Binding-site contacts:
Ligand atom C14 contacts residue MET94 of chain 1.A at 3.8 Å (hydrophobic).
Ligand atom C13 contacts residue MET94 of chain 1.A at 3.6 Å (hydrophobic).
Ligand atom C10 contacts residue ASP185 of chain 1.A at 3.7 Å.
Ligand atom C1 contacts residue LEU103 of chain 1.A at 3.7 Å (hydrophobic).
Ligand atom C14 contacts residue LEU105 of chain 1.A at 3.7 Å (hydrophobic).
Ligand atom C10 contacts residue LYS73 of chain 1.A at 3.7 Å.
Ligand atom C13 contacts residue LEU105 of chain 1.A at 3.7 Å (hydrophobic).
Ligand atom C contacts residue LEU103 of chain 1.A at 3.3 Å (hydrophobic).
Ligand atom C3 contacts residue LEU103 of chain 1.A at 3.5 Å (hydrophobic).
Ligand atom N3 contacts residue ARG190 of chain 1.A at 2.9 Å (salt-bridge).
Ligand atom C17 contacts residue MET94 of chain 1.A at 3.4 Å (hydrophobic).
Ligand atom C13 contacts residue VAL118 of chain 1.A at 3.6 Å (hydrophobic).
Ligand atom C11 contacts residue ASP185 of chain 1.A at 3.5 Å.
Ligand atom N1 contacts residue ASP185 of chain 1.A at 2.8 Å (salt-bridge).
Ligand atom C12 contacts residue MET94 of chain 1.A at 3.5 Å (hydrophobic).
Ligand atom N2 contacts residue ARG190 of chain 1.A at 3.9 Å.
Ligand atom C14 contacts residue GLY91 of chain 1.A at 3.8 Å.
Ligand atom C12 contacts residue VAL118 of chain 1.A at 3.8 Å (hydrophobic).
Ligand atom C16 contacts residue MET94 of chain 1.A at 3.6 Å (hydrophobic).
Ligand atom C15 contacts residue MET94 of chain 1.A at 3.8 Å (hydrophobic).
Ligand atom C7 contacts residue MET94 of chain 1.A at 3.6 Å (hydrophobic).
Ligand atom C14 contacts residue ILE108 of chain 1.A at 3.8 Å (hydrophobic).
Ligand atom C4 contacts residue VAL183 of chain 1.A at 3.3 Å (hydrophobic).
Ligand atom N1 contacts residue LYS73 of chain 1.A at 3.8 Å.
Ligand atom N contacts residue LEU120 of chain 1.A at 3.8 Å.
Ligand atom C10 contacts residue VAL118 of chain 1.A at 3.8 Å (hydrophobic).
Ligand atom N3 contacts residue ALA189 of chain 1.A at 3.6 Å.
Ligand atom O1 contacts residue ASP185 of chain 1.A at 2.9 Å (salt-bridge).
Ligand atom C3 contacts residue ALA184 of chain 1.A at 3.8 Å (hydrophobic).
Ligand atom C3 contacts residue VAL183 of chain 1.A at 3.4 Å (hydrophobic).
Ligand atom C9 contacts residue VAL118 of chain 1.A at 3.7 Å (hydrophobic).
Ligand atom C15 contacts residue PHE87 of chain 1.A at 3.5 Å (hydrophobic).
Ligand atom O contacts residue LYS73 of chain 1.A at 2.8 Å (salt-bridge).
Ligand atom C18 contacts residue PHE87 of chain 1.A at 3.7 Å (hydrophobic).
Ligand atom O1 contacts residue ALA184 of chain 1.A at 3.5 Å.
Ligand atom C16 contacts residue PHE87 of chain 1.A at 3.9 Å (hydrophobic).
Ligand atom O contacts residue ASP185 of chain 1.A at 3.8 Å.
Ligand atom O1 contacts residue LEU103 of chain 1.A at 3.8 Å.
Ligand atom C18 contacts residue ARG190 of chain 1.A at 3.7 Å.
Ligand atom C8 contacts residue MET94 of chain 1.A at 3.6 Å (hydrophobic).

Sequence of chain 1.A:
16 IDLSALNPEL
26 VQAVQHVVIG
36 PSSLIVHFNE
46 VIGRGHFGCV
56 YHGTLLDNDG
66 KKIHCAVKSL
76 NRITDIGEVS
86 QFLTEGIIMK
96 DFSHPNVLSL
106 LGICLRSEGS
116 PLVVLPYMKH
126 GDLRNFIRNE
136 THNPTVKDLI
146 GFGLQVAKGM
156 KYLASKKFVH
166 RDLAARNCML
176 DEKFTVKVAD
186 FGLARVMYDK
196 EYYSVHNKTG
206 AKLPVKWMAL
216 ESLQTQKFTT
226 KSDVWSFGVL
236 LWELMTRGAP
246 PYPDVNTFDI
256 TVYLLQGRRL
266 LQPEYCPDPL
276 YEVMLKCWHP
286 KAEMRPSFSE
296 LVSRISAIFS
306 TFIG

A small-molecule ligand and the protein it binds are described below.
Small molecule (SMILES): C[C@@H](c1ccccc1)n1cc(-c2cccc3cn[nH]c23)c(=O)[nH]c1=O